Binding-site contacts:
Ligand atom C8 contacts residue ARG77 of chain 9.B at 4.3 Å.
Ligand atom O6 contacts residue ASN93 of chain 9.B at 3.2 Å (h-bond).
Ligand atom C4 contacts residue TYR72 of chain 9.B at 4.1 Å (hydrophobic).
Ligand atom O8 contacts residue TYR72 of chain 9.B at 3.4 Å (h-bond).
Ligand atom O4 contacts residue HIS298 of chain 9.B at 2.9 Å (h-bond).
Ligand atom O8 contacts residue ARG77 of chain 9.B at 3.4 Å (salt-bridge).
Ligand atom O1A contacts residue ARG77 of chain 9.B at 2.9 Å (salt-bridge).
Ligand atom C3 contacts residue GLY78 of chain 9.B at 3.9 Å.
Ligand atom C5 contacts residue ASN93 of chain 9.B at 4.3 Å.
Ligand atom C4 contacts residue ARG77 of chain 9.B at 4.0 Å.
Ligand atom C1 contacts residue ARG77 of chain 9.B at 3.4 Å.
Ligand atom O1B contacts residue ARG77 of chain 9.B at 3.1 Å (salt-bridge).
Ligand atom C6 contacts residue TYR72 of chain 9.B at 4.0 Å (hydrophobic).
Ligand atom C2 contacts residue GLY78 of chain 9.B at 4.1 Å.
Ligand atom O3 contacts residue VAL296 of chain 9.B at 4.0 Å.
Ligand atom N5 contacts residue TYR72 of chain 9.B at 3.1 Å (h-bond).
Ligand atom O1B contacts residue SER89 of chain 9.B at 4.1 Å.
Ligand atom O4 contacts residue GLY78 of chain 9.B at 3.0 Å.
Ligand atom C3 contacts residue VAL296 of chain 9.B at 3.5 Å (hydrophobic).
Ligand atom C11 contacts residue TYR72 of chain 9.B at 4.0 Å (hydrophobic).
Ligand atom C3 contacts residue HIS298 of chain 9.B at 3.4 Å.
Ligand atom C1 contacts residue TYR72 of chain 9.B at 4.1 Å (hydrophobic).
Ligand atom C6 contacts residue ASN93 of chain 9.B at 3.2 Å.
Ligand atom O4 contacts residue ASN80 of chain 9.B at 4.2 Å.
Ligand atom O4 contacts residue THR291 of chain 9.B at 3.1 Å.
Ligand atom O3 contacts residue GLY78 of chain 9.B at 3.4 Å.
Ligand atom C7 contacts residue TYR72 of chain 9.B at 4.3 Å (hydrophobic).
Ligand atom O1A contacts residue GLY78 of chain 9.B at 4.0 Å.
Ligand atom O4 contacts residue VAL296 of chain 9.B at 4.0 Å.
Ligand atom C3 contacts residue GLY78 of chain 9.B at 4.1 Å.
Ligand atom C3 contacts residue ARG77 of chain 9.B at 3.9 Å.
Ligand atom O1B contacts residue ASN80 of chain 9.B at 4.3 Å.
Ligand atom O4 contacts residue ILE79 of chain 9.B at 3.6 Å (h-bond).
Ligand atom C5 contacts residue TYR72 of chain 9.B at 3.9 Å (hydrophobic).
Ligand atom O1A contacts residue TYR72 of chain 9.B at 3.4 Å.
Ligand atom C10 contacts residue TYR72 of chain 9.B at 4.1 Å (hydrophobic).
Ligand atom C4 contacts residue HIS298 of chain 9.B at 3.4 Å.
Ligand atom O1B contacts residue TYR72 of chain 9.B at 4.2 Å.
Ligand atom C4 contacts residue GLY78 of chain 9.B at 3.6 Å.
Ligand atom C11 contacts residue ASP85 of chain 9.C at 4.0 Å.

Sequence of chain 9.B:
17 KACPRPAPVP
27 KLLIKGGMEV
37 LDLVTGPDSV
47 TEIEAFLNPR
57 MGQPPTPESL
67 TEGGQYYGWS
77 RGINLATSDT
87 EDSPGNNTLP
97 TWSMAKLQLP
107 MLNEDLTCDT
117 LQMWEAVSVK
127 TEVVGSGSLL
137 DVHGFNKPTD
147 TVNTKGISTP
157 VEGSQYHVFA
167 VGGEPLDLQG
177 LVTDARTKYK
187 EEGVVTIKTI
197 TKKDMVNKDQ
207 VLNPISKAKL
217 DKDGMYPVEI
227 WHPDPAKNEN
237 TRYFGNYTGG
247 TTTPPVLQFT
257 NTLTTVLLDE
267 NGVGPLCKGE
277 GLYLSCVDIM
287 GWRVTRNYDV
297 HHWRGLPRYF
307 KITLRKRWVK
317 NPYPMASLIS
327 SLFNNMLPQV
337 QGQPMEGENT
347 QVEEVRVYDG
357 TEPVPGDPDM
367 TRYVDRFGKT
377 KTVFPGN

Sequence of chain 9.C:
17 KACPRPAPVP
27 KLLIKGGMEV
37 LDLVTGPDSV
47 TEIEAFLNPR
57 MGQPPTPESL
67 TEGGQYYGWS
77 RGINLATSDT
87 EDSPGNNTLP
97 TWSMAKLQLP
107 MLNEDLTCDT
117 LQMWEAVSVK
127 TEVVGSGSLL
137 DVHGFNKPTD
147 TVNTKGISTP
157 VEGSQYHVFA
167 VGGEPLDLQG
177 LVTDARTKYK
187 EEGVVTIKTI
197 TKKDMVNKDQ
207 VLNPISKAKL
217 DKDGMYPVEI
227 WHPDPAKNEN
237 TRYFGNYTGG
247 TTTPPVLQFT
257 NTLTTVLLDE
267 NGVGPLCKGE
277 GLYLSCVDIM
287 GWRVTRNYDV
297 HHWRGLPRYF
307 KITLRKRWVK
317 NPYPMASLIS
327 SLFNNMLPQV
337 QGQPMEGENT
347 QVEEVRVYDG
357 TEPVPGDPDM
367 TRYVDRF

A small-molecule ligand and the protein it binds are described below.
Small molecule (SMILES): CC(=O)N[C@@H]1[C@@H](O[C@@H]2O[C@H](CO)[C@H](O)[C@H](O[C@]3(C(=O)O)C[C@H](O)[C@@H](NC(C)=O)[C@H]([C@H](O)[C@H](O)CO)O3)[C@H]2O)[C@H](O)[C@@H](CO[C@]2(C(=O)O)C[C@H](O)[C@@H](NC(C)=O)[C@H]([C@H](O)[C@H](O)CO)O2)O[C@H]1O